Binding-site contacts:
Ligand atom C8 contacts residue ASN560 of chain 1.B at 4.0 Å.
Ligand atom C7 contacts residue ASN560 of chain 1.B at 3.6 Å.
Ligand atom C5 contacts residue ASN560 of chain 1.B at 3.7 Å.
Ligand atom N2 contacts residue ASN560 of chain 1.B at 2.8 Å (h-bond).
Ligand atom C8 contacts residue GLN559 of chain 1.B at 3.7 Å.
Ligand atom C7 contacts residue GLN559 of chain 1.B at 4.4 Å.
Ligand atom C3 contacts residue ASN560 of chain 1.B at 3.7 Å.
Ligand atom C4 contacts residue ASN560 of chain 1.B at 4.3 Å.
Ligand atom C1 contacts residue ASN560 of chain 1.B at 1.5 Å.
Ligand atom C2 contacts residue ASN560 of chain 1.B at 2.4 Å.
Ligand atom O5 contacts residue ASN560 of chain 1.B at 2.4 Å (h-bond).

A protein and the small-molecule ligand that binds it are described below.
Small molecule (SMILES): CC(=O)N[C@@H]1[C@@H](O)[C@H](O)[C@@H](CO)O[C@H]1O

Sequence of chain 1.B:
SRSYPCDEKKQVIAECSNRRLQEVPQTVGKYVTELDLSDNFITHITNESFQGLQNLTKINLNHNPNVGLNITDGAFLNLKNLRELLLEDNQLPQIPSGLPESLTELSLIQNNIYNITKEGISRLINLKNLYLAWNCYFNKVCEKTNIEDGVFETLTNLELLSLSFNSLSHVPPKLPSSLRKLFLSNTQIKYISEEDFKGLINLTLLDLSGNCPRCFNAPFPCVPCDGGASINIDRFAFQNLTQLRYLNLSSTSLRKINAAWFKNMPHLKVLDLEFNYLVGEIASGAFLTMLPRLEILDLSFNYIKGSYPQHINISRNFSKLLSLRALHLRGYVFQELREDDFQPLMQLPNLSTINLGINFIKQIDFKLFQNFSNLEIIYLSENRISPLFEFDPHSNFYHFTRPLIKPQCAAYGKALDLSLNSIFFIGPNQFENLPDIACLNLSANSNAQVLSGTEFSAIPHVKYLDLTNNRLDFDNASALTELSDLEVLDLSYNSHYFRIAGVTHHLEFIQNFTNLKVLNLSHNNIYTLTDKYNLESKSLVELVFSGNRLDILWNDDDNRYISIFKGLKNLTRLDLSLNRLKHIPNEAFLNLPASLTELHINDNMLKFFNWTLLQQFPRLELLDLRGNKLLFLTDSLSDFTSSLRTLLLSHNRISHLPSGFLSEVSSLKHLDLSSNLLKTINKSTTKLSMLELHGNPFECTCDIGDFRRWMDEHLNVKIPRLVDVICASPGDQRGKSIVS